Sequence of chain 3.D:
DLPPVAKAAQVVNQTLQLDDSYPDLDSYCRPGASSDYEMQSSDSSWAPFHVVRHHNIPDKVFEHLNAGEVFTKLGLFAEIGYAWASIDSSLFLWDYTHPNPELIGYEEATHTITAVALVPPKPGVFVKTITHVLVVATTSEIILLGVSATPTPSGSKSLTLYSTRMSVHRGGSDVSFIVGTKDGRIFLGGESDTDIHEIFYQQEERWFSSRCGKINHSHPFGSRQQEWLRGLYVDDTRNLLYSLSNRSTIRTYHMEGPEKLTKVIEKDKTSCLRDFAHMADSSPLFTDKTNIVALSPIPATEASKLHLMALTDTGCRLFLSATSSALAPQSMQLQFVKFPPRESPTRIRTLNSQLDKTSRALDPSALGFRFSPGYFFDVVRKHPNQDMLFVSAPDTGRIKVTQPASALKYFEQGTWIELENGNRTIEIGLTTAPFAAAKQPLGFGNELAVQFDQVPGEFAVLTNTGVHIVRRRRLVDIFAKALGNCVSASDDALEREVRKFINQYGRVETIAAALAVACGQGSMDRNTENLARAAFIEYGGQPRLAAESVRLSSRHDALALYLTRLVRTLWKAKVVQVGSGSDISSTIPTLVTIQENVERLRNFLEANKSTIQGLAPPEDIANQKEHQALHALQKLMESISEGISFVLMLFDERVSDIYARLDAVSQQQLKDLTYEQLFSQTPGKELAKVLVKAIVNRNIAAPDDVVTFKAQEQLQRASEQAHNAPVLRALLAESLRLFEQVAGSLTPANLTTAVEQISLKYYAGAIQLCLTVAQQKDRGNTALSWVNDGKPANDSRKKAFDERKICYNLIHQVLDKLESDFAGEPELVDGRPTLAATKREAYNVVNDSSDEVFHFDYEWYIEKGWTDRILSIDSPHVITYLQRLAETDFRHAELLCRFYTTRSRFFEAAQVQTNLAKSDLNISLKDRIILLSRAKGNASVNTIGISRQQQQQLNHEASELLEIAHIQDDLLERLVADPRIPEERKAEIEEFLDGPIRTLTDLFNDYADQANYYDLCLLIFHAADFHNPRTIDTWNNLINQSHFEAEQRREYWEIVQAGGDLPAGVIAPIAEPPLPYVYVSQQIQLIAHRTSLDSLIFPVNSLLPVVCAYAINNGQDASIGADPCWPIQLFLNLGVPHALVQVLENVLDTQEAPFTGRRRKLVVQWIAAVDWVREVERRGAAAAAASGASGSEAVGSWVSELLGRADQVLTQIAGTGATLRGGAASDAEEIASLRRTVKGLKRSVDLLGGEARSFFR

The small molecule below binds the protein below.
Small molecule (SMILES): CC[C@H](C)[C@H](NC(=O)[C@@H](NC(=O)[C@H](CC(C)C)NC(=O)[C@H](CCCCN)NC(=O)[C@H](CCCCN)NC(=O)[C@@H](N)Cc1cnc[nH]1)C(C)C)C(=O)N[C@@H](CC(N)=O)C(=O)N[C@@H](CCCCN)C(=O)N[C@@H](CC(=O)O)C(=O)N[C@@H](CCSC)C(=O)N[C@@H](CCCN=C(N)N)C(=O)N[C@H](C(=O)N[C@@H](CC(=O)O)C(=O)N[C@@H](CC(C)C)C(=O)N[C@@H](Cc1ccccc1)C(=O)N[C@@H](CO)C(=O)N1CCC[C@H]1C(=O)N1CCC[C@H]1C(=O)N[C@H](C=O)CC(N)=O)[C@@H](C)O

Binding-site contacts:
Ligand atom O contacts residue THR1063 of chain 3.D at 2.6 Å.
Ligand atom CB contacts residue THR1063 of chain 3.D at 2.6 Å.
Ligand atom CD1 contacts residue LEU1062 of chain 3.D at 3.1 Å (hydrophobic).
Ligand atom N contacts residue THR1063 of chain 3.D at 2.4 Å (h-bond).
Ligand atom C contacts residue LEU1062 of chain 3.D at 2.7 Å (hydrophobic).
Ligand atom O contacts residue ARG1060 of chain 3.D at 2.9 Å (salt-bridge).
Ligand atom CB contacts residue THR1061 of chain 3.D at 1.0 Å.
Ligand atom CA contacts residue ASN1067 of chain 3.D at 2.7 Å.
Ligand atom C contacts residue THR1063 of chain 3.D at 2.7 Å.
Ligand atom O contacts residue THR1061 of chain 3.D at 1.8 Å.
Ligand atom C contacts residue THR1063 of chain 3.D at 2.9 Å.
Ligand atom CG contacts residue ILE1026 of chain 3.D at 2.7 Å (hydrophobic).
Ligand atom NE2 contacts residue THR1061 of chain 3.D at 3.0 Å.
Ligand atom N contacts residue THR1063 of chain 3.D at 1.6 Å (h-bond).
Ligand atom CA contacts residue THR1061 of chain 3.D at 2.0 Å.
Ligand atom CD1 contacts residue THR1063 of chain 3.D at 2.5 Å.
Ligand atom O contacts residue LEU1062 of chain 3.D at 1.6 Å (h-bond).
Ligand atom CG contacts residue LEU1062 of chain 3.D at 2.8 Å (hydrophobic).
Ligand atom CG contacts residue THR1061 of chain 3.D at 1.1 Å.
Ligand atom CB contacts residue ILE1026 of chain 3.D at 2.6 Å (hydrophobic).
Ligand atom CD2 contacts residue THR1061 of chain 3.D at 1.8 Å.
Ligand atom O contacts residue ASN1067 of chain 3.D at 2.1 Å (h-bond).
Ligand atom N contacts residue ARG1060 of chain 3.D at 1.9 Å.
Ligand atom CD1 contacts residue PHE1066 of chain 3.D at 2.9 Å (hydrophobic).
Ligand atom CA contacts residue ARG1060 of chain 3.D at 3.1 Å.
Ligand atom CG2 contacts residue THR1063 of chain 3.D at 3.0 Å.
Ligand atom N contacts residue THR1061 of chain 3.D at 1.9 Å (h-bond).
Ligand atom C contacts residue THR1063 of chain 3.D at 1.4 Å.
Ligand atom CB contacts residue THR1063 of chain 3.D at 3.0 Å.
Ligand atom CD2 contacts residue GLN1072 of chain 3.D at 3.1 Å.
Ligand atom O contacts residue THR1063 of chain 3.D at 2.4 Å (h-bond).
Ligand atom C contacts residue THR1061 of chain 3.D at 2.1 Å.
Ligand atom C contacts residue ASN1067 of chain 3.D at 2.7 Å.
Ligand atom N contacts residue ASN1067 of chain 3.D at 3.1 Å (h-bond).
Ligand atom ND1 contacts residue THR1061 of chain 3.D at 2.4 Å.
Ligand atom NZ contacts residue GLU1022 of chain 3.D at 2.7 Å (salt-bridge).
Ligand atom CA contacts residue THR1063 of chain 3.D at 2.5 Å.
Ligand atom N contacts residue ASN1067 of chain 3.D at 3.0 Å (h-bond).
Ligand atom O contacts residue THR1063 of chain 3.D at 2.4 Å (h-bond).
Ligand atom CA contacts residue THR1063 of chain 3.D at 1.6 Å.